Binding-site contacts:
Ligand atom C5' contacts residue ASP179 of chain 1.A at 3.2 Å.
Ligand atom PA contacts residue MG1 of chain 1.J at 3.4 Å.
Ligand atom O1G contacts residue GLY176 of chain 1.A at 2.6 Å (h-bond).
Ligand atom C5' contacts residue DC6 of chain 1.C at 3.1 Å.
Ligand atom O1B contacts residue MG1 of chain 1.J at 2.2 Å.
Ligand atom O2G contacts residue ARG136 of chain 1.A at 3.0 Å (salt-bridge).
Ligand atom O1A contacts residue MG1 of chain 1.I at 2.2 Å.
Ligand atom O2A contacts residue MG1 of chain 1.I at 3.4 Å.
Ligand atom C2' contacts residue TYR255 of chain 1.A at 3.5 Å (hydrophobic).
Ligand atom F1 contacts residue SER259 of chain 1.A at 3.5 Å.
Ligand atom O5' contacts residue DC6 of chain 1.C at 2.6 Å (h-bond).
Ligand atom O1B contacts residue GLY166 of chain 1.A at 3.4 Å.
Ligand atom O1G contacts residue MG1 of chain 1.J at 3.3 Å.
Ligand atom O1G contacts residue ARG136 of chain 1.A at 3.5 Å (salt-bridge).
Ligand atom O2 contacts residue ASN263 of chain 1.A at 2.8 Å (h-bond).
Ligand atom PA contacts residue MG1 of chain 1.I at 3.1 Å.
Ligand atom O4' contacts residue DC6 of chain 1.C at 3.2 Å.
Ligand atom N4 contacts residue DC6 of chain 1.C at 3.0 Å (h-bond).
Ligand atom O1B contacts residue ASP179 of chain 1.A at 3.1 Å (salt-bridge).
Ligand atom O2A contacts residue DC6 of chain 1.C at 3.4 Å (h-bond).
Ligand atom O1B contacts residue SER167 of chain 1.A at 3.0 Å (h-bond).
Ligand atom O1A contacts residue ASP179 of chain 1.A at 2.9 Å (salt-bridge).
Ligand atom PG contacts residue MG1 of chain 1.J at 3.4 Å.
Ligand atom F1 contacts residue ALA260 of chain 1.A at 3.0 Å.
Ligand atom O1A contacts residue ASP177 of chain 1.A at 2.9 Å (salt-bridge).
Ligand atom C4 contacts residue DC6 of chain 1.C at 3.3 Å.
Ligand atom O2 contacts residue TYR255 of chain 1.A at 3.3 Å.
Ligand atom F2 contacts residue GLY258 of chain 1.A at 2.7 Å.
Ligand atom O1G contacts residue CYS175 of chain 1.A at 3.5 Å.
Ligand atom O5' contacts residue MG1 of chain 1.I at 3.5 Å.
Ligand atom O1A contacts residue MG1 of chain 1.J at 2.1 Å.
Ligand atom O3G contacts residue MG1 of chain 1.J at 2.5 Å.
Ligand atom F2 contacts residue ASN263 of chain 1.A at 3.0 Å.
Ligand atom O3' contacts residue PHE256 of chain 1.A at 3.5 Å (h-bond).
Ligand atom PA contacts residue DC6 of chain 1.C at 3.4 Å.
Ligand atom O2B contacts residue ARG170 of chain 1.A at 3.1 Å (salt-bridge).
Ligand atom O1G contacts residue SER167 of chain 1.A at 2.6 Å (h-bond).
Ligand atom O3G contacts residue ASP177 of chain 1.A at 3.4 Å (salt-bridge).
Ligand atom PB contacts residue MG1 of chain 1.J at 3.3 Å.
Ligand atom F2 contacts residue TYR255 of chain 1.A at 2.5 Å.

Sequence of chain 1.A:
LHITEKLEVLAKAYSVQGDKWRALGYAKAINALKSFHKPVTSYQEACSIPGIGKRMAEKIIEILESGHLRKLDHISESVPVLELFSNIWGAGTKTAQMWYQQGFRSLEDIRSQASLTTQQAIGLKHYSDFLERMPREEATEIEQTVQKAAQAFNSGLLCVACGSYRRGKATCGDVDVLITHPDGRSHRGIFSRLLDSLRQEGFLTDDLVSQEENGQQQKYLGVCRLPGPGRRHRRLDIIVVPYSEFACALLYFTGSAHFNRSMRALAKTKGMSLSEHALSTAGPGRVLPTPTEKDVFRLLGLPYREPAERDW

A protein and the small-molecule ligand that binds it are described below.
Small molecule (SMILES): Nc1ccn([C@@H]2O[C@H](COP(=O)(O)OP(=O)(O)OP(=O)(O)O)[C@@H](O)C2(F)F)c(=O)n1